A small-molecule ligand and the protein it binds are described below.
Small molecule (SMILES): COc1ccc(OCc2ccc(COc3c(Cl)cccc3Cl)cc2)c(Cl)c1

Binding-site contacts:
Ligand atom C21 contacts residue HIS207 of chain 22.A at 3.6 Å.
Ligand atom CL2 contacts residue TYR159 of chain 22.A at 3.6 Å.
Ligand atom C11 contacts residue ILE110 of chain 22.A at 3.8 Å (hydrophobic).
Ligand atom C1 contacts residue TYR205 of chain 22.A at 3.8 Å (hydrophobic).
Ligand atom O1 contacts residue PHE237 of chain 22.A at 3.8 Å.
Ligand atom C14 contacts residue TYR159 of chain 22.A at 3.5 Å (hydrophobic).
Ligand atom O2 contacts residue VAL196 of chain 22.A at 3.4 Å.
Ligand atom C20 contacts residue LEU240 of chain 22.A at 3.8 Å (hydrophobic).
Ligand atom C12 contacts residue PHE134 of chain 22.A at 3.8 Å (hydrophobic).
Ligand atom C19 contacts residue LEU240 of chain 22.A at 3.8 Å (hydrophobic).
Ligand atom O1 contacts residue ILE110 of chain 22.A at 3.7 Å.
Ligand atom C9 contacts residue VAL199 of chain 22.A at 3.6 Å (hydrophobic).
Ligand atom C21 contacts residue SER128 of chain 22.A at 3.8 Å.
Ligand atom CL3 contacts residue PHE134 of chain 22.A at 3.8 Å.
Ligand atom CL2 contacts residue ILE25 of chain 22.C at 3.4 Å.
Ligand atom C2 contacts residue PHE237 of chain 22.A at 3.6 Å (hydrophobic).
Ligand atom C10 contacts residue TYR159 of chain 22.A at 3.5 Å (hydrophobic).
Ligand atom C9 contacts residue PHE237 of chain 22.A at 3.7 Å (hydrophobic).
Ligand atom C21 contacts residue TYR205 of chain 22.A at 3.8 Å (hydrophobic).
Ligand atom C5 contacts residue TYR112 of chain 22.A at 3.5 Å (hydrophobic).
Ligand atom O1 contacts residue MET132 of chain 22.A at 3.7 Å.
Ligand atom C16 contacts residue TYR159 of chain 22.A at 3.8 Å (hydrophobic).
Ligand atom O3 contacts residue TYR112 of chain 22.A at 3.6 Å.
Ligand atom C7 contacts residue MET132 of chain 22.A at 3.3 Å (hydrophobic).
Ligand atom C4 contacts residue MET132 of chain 22.A at 3.8 Å (hydrophobic).
Ligand atom C17 contacts residue ALA24 of chain 22.C at 3.7 Å (hydrophobic).
Ligand atom O3 contacts residue PHE130 of chain 22.A at 3.6 Å.
Ligand atom C13 contacts residue PHE134 of chain 22.A at 3.7 Å (hydrophobic).
Ligand atom C6 contacts residue TYR112 of chain 22.A at 3.7 Å (hydrophobic).
Ligand atom CL2 contacts residue ALA24 of chain 22.C at 3.5 Å.
Ligand atom C13 contacts residue ILE110 of chain 22.A at 3.7 Å (hydrophobic).
Ligand atom C3 contacts residue MET132 of chain 22.A at 3.7 Å (hydrophobic).
Ligand atom C16 contacts residue ALA24 of chain 22.C at 3.8 Å (hydrophobic).
Ligand atom C7 contacts residue PHE237 of chain 22.A at 3.5 Å (hydrophobic).
Ligand atom C8 contacts residue MET132 of chain 22.A at 3.4 Å (hydrophobic).
Ligand atom C13 contacts residue MET132 of chain 22.A at 3.4 Å (hydrophobic).
Ligand atom CL3 contacts residue LEU240 of chain 22.A at 3.8 Å.
Ligand atom C17 contacts residue TYR159 of chain 22.A at 3.7 Å (hydrophobic).
Ligand atom C12 contacts residue ILE110 of chain 22.A at 3.8 Å (hydrophobic).
Ligand atom C20 contacts residue ILE194 of chain 22.A at 3.8 Å (hydrophobic).

Sequence of chain 22.C:
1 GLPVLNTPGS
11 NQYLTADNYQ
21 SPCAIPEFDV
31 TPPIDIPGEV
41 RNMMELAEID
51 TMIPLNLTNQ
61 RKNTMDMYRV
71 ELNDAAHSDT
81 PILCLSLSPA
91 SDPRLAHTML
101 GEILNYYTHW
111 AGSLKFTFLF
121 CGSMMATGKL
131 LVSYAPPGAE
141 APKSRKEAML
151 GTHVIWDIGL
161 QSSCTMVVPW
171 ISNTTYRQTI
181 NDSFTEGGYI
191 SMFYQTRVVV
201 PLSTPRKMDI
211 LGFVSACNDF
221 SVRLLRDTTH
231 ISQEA

Sequence of chain 22.A:
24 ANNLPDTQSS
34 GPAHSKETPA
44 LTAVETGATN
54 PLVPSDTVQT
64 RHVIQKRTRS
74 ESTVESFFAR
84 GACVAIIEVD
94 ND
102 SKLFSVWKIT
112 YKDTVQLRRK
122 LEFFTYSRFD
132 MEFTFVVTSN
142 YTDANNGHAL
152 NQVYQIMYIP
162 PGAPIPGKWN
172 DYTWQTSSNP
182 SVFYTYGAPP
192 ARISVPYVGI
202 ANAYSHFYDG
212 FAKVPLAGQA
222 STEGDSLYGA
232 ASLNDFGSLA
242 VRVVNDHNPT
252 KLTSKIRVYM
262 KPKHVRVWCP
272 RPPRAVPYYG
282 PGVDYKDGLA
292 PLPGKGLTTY